Sequence of chain 1.A:
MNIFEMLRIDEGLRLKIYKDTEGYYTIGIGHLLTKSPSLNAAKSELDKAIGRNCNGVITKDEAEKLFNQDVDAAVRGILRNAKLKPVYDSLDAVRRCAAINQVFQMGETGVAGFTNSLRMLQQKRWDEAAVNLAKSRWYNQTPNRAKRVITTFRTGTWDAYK

Binding-site contacts:
Ligand atom C8 contacts residue ALA99 of chain 1.A at 3.8 Å (hydrophobic).
Ligand atom C14 contacts residue LEU121 of chain 1.A at 4.2 Å (hydrophobic).
Ligand atom C3 contacts residue LEU118 of chain 1.A at 3.7 Å (hydrophobic).
Ligand atom C1 contacts residue LEU118 of chain 1.A at 3.8 Å (hydrophobic).
Ligand atom C13 contacts residue GLN102 of chain 1.A at 3.1 Å.
Ligand atom C2 contacts residue ALA99 of chain 1.A at 3.5 Å (hydrophobic).
Ligand atom C14 contacts residue GLN102 of chain 1.A at 2.9 Å.
Ligand atom C5 contacts residue VAL103 of chain 1.A at 4.1 Å (hydrophobic).
Ligand atom C13 contacts residue LEU118 of chain 1.A at 3.3 Å (hydrophobic).
Ligand atom C4 contacts residue GLN102 of chain 1.A at 3.3 Å.
Ligand atom C14 contacts residue VAL111 of chain 1.A at 3.7 Å (hydrophobic).
Ligand atom C7 contacts residue TYR88 of chain 1.A at 3.6 Å (hydrophobic).
Ligand atom C4 contacts residue LEU118 of chain 1.A at 3.8 Å (hydrophobic).
Ligand atom C4 contacts residue PHE153 of chain 1.A at 3.7 Å (hydrophobic).
Ligand atom C15 contacts residue ALA99 of chain 1.A at 3.8 Å (hydrophobic).
Ligand atom O6 contacts residue VAL111 of chain 1.A at 2.7 Å.
Ligand atom C8 contacts residue LEU84 of chain 1.A at 4.0 Å (hydrophobic).
Ligand atom C5 contacts residue ALA99 of chain 1.A at 3.5 Å (hydrophobic).
Ligand atom C1 contacts residue VAL111 of chain 1.A at 4.1 Å (hydrophobic).
Ligand atom C3 contacts residue ALA99 of chain 1.A at 3.9 Å (hydrophobic).
Ligand atom C8 contacts residue TYR88 of chain 1.A at 4.0 Å (hydrophobic).
Ligand atom C4 contacts residue LEU121 of chain 1.A at 3.6 Å (hydrophobic).
Ligand atom C3 contacts residue VAL87 of chain 1.A at 3.6 Å (hydrophobic).
Ligand atom C2 contacts residue VAL111 of chain 1.A at 3.5 Å (hydrophobic).
Ligand atom O6 contacts residue GLN102 of chain 1.A at 3.2 Å (h-bond).
Ligand atom C7 contacts residue ALA99 of chain 1.A at 3.9 Å (hydrophobic).
Ligand atom C15 contacts residue VAL103 of chain 1.A at 2.9 Å (hydrophobic).
Ligand atom C1 contacts residue ALA99 of chain 1.A at 3.7 Å (hydrophobic).
Ligand atom C14 contacts residue LEU118 of chain 1.A at 4.0 Å (hydrophobic).
Ligand atom O6 contacts residue VAL103 of chain 1.A at 4.0 Å.
Ligand atom C15 contacts residue ILE78 of chain 1.A at 3.1 Å (hydrophobic).
Ligand atom C5 contacts residue LEU84 of chain 1.A at 4.1 Å (hydrophobic).
Ligand atom C7 contacts residue LEU84 of chain 1.A at 3.9 Å (hydrophobic).
Ligand atom C15 contacts residue LEU84 of chain 1.A at 3.5 Å (hydrophobic).
Ligand atom C14 contacts residue LEU133 of chain 1.A at 3.7 Å (hydrophobic).
Ligand atom C4 contacts residue VAL111 of chain 1.A at 4.1 Å (hydrophobic).
Ligand atom C7 contacts residue VAL87 of chain 1.A at 3.8 Å (hydrophobic).
Ligand atom C14 contacts residue PHE114 of chain 1.A at 3.9 Å (hydrophobic).
Ligand atom O6 contacts residue ALA99 of chain 1.A at 3.5 Å (h-bond).
Ligand atom C13 contacts residue VAL111 of chain 1.A at 3.1 Å (hydrophobic).

The protein below binds the small molecule below.
Small molecule (SMILES): C=CCc1cccc(C)c1O